A protein and the small-molecule ligand that binds it are described below.
Small molecule (SMILES): C[N+]1(C)CCc2cc3c(cc2[C@H]1[C@@H]1OC(=O)c2c1ccc1c2OCO1)OCO3

Sequence of chain 1.C:
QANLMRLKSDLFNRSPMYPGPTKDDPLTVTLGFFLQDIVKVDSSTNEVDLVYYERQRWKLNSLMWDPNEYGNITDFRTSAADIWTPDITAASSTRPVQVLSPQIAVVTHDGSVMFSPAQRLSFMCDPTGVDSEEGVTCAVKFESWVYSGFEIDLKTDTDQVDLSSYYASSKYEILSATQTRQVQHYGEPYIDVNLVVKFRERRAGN

Sequence of chain 1.D:
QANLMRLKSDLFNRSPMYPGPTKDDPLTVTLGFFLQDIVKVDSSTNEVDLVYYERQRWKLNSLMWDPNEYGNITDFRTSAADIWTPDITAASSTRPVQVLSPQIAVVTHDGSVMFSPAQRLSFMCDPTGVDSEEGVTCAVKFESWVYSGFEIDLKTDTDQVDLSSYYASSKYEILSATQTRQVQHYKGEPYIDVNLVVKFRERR

Binding-site contacts:
Ligand atom O22 contacts residue TYR212 of chain 1.C at 3.6 Å.
Ligand atom C11 contacts residue ARG74 of chain 1.D at 3.3 Å.
Ligand atom C16 contacts residue TYR212 of chain 1.C at 4.3 Å (hydrophobic).
Ligand atom C14 contacts residue SER135 of chain 1.D at 3.9 Å.
Ligand atom O12 contacts residue SER135 of chain 1.D at 4.4 Å.
Ligand atom C05 contacts residue TRP164 of chain 1.C at 3.9 Å (hydrophobic).
Ligand atom C13 contacts residue TYR72 of chain 1.D at 3.6 Å (hydrophobic).
Ligand atom C03 contacts residue TRP164 of chain 1.C at 4.4 Å (hydrophobic).
Ligand atom C23 contacts residue TYR212 of chain 1.C at 4.0 Å (hydrophobic).
Ligand atom C01 contacts residue TYR72 of chain 1.D at 4.3 Å (hydrophobic).
Ligand atom C26 contacts residue TYR205 of chain 1.C at 3.8 Å (hydrophobic).
Ligand atom C14 contacts residue TYR72 of chain 1.D at 3.5 Å (hydrophobic).
Ligand atom N02 contacts residue GLU162 of chain 1.C at 3.7 Å.
Ligand atom C13 contacts residue ARG74 of chain 1.D at 4.1 Å.
Ligand atom C08 contacts residue TYR72 of chain 1.D at 4.1 Å (hydrophobic).
Ligand atom O17 contacts residue TRP164 of chain 1.C at 3.9 Å.
Ligand atom O12 contacts residue PHE53 of chain 1.D at 3.8 Å.
Ligand atom C25 contacts residue TYR212 of chain 1.C at 3.7 Å (hydrophobic).
Ligand atom C26 contacts residue TYR212 of chain 1.C at 3.5 Å (hydrophobic).
Ligand atom C07 contacts residue TYR72 of chain 1.D at 4.3 Å (hydrophobic).
Ligand atom N02 contacts residue TRP164 of chain 1.C at 4.4 Å.
Ligand atom O10 contacts residue PHE53 of chain 1.D at 4.2 Å.
Ligand atom O24 contacts residue TYR212 of chain 1.C at 4.1 Å.
Ligand atom C11 contacts residue PHE53 of chain 1.D at 3.4 Å (hydrophobic).
Ligand atom C06 contacts residue TYR72 of chain 1.D at 4.0 Å (hydrophobic).
Ligand atom O12 contacts residue TYR72 of chain 1.D at 3.9 Å.
Ligand atom C09 contacts residue TYR72 of chain 1.D at 4.1 Å (hydrophobic).
Ligand atom C03 contacts residue GLU162 of chain 1.C at 2.9 Å.
Ligand atom C20 contacts residue TYR212 of chain 1.C at 3.8 Å (hydrophobic).
Ligand atom C27 contacts residue TYR212 of chain 1.C at 3.8 Å (hydrophobic).
Ligand atom C04 contacts residue GLU162 of chain 1.C at 4.2 Å.
Ligand atom C21 contacts residue TYR212 of chain 1.C at 3.5 Å (hydrophobic).
Ligand atom C27 contacts residue TYR205 of chain 1.C at 4.0 Å (hydrophobic).
Ligand atom C28 contacts residue TYR212 of chain 1.C at 3.9 Å (hydrophobic).
Ligand atom C01 contacts residue GLU162 of chain 1.C at 3.4 Å.
Ligand atom C04 contacts residue TRP164 of chain 1.C at 3.2 Å (hydrophobic).
Ligand atom C03 contacts residue SER163 of chain 1.C at 4.2 Å.
Ligand atom C01 contacts residue TRP164 of chain 1.C at 4.3 Å (hydrophobic).
Ligand atom O12 contacts residue ARG74 of chain 1.D at 2.8 Å.
Ligand atom C18 contacts residue TYR212 of chain 1.C at 4.4 Å (hydrophobic).